Sequence of chain 1.B:
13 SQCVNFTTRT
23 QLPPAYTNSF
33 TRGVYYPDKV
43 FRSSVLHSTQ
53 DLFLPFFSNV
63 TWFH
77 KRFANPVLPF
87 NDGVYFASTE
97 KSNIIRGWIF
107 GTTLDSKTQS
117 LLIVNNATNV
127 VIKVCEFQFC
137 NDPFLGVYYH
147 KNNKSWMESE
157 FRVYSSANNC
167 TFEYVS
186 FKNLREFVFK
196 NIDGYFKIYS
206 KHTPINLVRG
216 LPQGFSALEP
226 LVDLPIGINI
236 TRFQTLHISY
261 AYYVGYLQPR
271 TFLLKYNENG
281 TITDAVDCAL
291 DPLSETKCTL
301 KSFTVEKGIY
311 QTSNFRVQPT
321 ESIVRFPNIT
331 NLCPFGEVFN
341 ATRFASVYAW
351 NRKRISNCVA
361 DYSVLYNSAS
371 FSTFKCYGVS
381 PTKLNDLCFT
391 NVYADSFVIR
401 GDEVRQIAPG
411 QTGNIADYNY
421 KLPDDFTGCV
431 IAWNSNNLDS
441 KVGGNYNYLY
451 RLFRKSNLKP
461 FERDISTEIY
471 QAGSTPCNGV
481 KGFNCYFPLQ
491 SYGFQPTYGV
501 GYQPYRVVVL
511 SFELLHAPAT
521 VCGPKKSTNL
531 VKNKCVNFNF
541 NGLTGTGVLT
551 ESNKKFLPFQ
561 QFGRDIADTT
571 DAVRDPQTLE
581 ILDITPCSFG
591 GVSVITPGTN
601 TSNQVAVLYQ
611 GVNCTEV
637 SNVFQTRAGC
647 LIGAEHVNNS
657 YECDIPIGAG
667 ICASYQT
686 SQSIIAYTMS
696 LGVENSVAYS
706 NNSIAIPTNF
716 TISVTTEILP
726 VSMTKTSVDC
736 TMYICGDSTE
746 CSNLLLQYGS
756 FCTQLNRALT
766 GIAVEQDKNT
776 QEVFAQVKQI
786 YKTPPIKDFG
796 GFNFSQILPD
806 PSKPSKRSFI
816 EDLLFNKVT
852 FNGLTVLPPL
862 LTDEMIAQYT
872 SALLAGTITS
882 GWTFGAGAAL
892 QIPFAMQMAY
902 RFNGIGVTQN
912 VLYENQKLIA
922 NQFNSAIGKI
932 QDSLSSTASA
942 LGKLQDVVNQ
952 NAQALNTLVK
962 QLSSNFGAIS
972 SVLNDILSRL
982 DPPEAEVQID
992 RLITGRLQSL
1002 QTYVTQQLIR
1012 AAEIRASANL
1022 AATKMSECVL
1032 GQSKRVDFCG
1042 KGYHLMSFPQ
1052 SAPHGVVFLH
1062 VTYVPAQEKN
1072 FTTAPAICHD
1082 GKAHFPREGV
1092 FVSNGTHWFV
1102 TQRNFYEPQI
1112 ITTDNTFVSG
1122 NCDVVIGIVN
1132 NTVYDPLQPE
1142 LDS

The small molecule below binds the protein below.
Small molecule (SMILES): CC(=O)N[C@@H]1[C@@H](O)[C@H](O)[C@@H](CO)O[C@H]1O

Binding-site contacts:
Ligand atom C1 contacts residue ASN1071 of chain 1.B at 1.4 Å.
Ligand atom C8 contacts residue GLU1069 of chain 1.B at 2.9 Å.
Ligand atom C8 contacts residue ASN1071 of chain 1.B at 4.2 Å.
Ligand atom O5 contacts residue ALA703 of chain 1.B at 4.3 Å.
Ligand atom C8 contacts residue LYS1070 of chain 1.B at 4.0 Å.
Ligand atom C2 contacts residue ASN1071 of chain 1.B at 2.4 Å.
Ligand atom C3 contacts residue ASN1071 of chain 1.B at 3.8 Å.
Ligand atom C6 contacts residue ALA703 of chain 1.B at 3.9 Å (hydrophobic).
Ligand atom C5 contacts residue ASN1071 of chain 1.B at 3.6 Å.
Ligand atom C5 contacts residue ALA703 of chain 1.B at 3.7 Å (hydrophobic).
Ligand atom N2 contacts residue ASN1071 of chain 1.B at 2.9 Å (h-bond).
Ligand atom O5 contacts residue ASN1071 of chain 1.B at 2.3 Å (h-bond).
Ligand atom C4 contacts residue ASN1071 of chain 1.B at 4.2 Å.
Ligand atom O7 contacts residue ASN1071 of chain 1.B at 4.5 Å.
Ligand atom C7 contacts residue GLU1069 of chain 1.B at 4.4 Å.
Ligand atom C7 contacts residue ASN1071 of chain 1.B at 3.9 Å.